Sequence of chain 1.D:
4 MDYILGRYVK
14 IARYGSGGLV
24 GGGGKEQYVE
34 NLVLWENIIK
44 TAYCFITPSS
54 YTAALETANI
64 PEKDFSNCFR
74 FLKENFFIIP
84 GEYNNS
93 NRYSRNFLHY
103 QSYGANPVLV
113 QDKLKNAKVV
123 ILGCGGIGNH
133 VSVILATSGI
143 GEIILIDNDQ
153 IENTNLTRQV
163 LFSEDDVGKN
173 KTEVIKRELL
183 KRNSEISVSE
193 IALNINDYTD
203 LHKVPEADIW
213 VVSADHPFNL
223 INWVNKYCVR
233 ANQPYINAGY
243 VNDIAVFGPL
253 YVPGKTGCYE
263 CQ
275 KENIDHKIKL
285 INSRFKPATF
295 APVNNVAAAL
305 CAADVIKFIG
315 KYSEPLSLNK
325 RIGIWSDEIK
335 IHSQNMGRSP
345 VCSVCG

Sequence of chain 1.C:
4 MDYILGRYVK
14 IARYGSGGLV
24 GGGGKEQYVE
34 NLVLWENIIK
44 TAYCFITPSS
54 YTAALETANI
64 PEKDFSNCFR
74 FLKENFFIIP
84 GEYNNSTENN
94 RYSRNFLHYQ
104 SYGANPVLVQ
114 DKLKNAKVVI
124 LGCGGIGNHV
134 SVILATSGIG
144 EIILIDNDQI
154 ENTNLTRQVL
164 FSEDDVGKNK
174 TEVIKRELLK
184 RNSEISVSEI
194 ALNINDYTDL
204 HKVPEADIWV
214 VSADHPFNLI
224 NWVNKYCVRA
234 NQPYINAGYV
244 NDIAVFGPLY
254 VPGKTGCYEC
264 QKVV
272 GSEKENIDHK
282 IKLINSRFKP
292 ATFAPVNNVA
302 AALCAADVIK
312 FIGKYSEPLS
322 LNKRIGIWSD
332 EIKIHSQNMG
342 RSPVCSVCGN

Binding-site contacts:
Ligand atom O contacts residue VAL243 of chain 1.C at 3.6 Å.
Ligand atom N contacts residue GLU29 of chain 1.D at 3.5 Å (salt-bridge).
Ligand atom O contacts residue LYS13 of chain 1.D at 3.3 Å (salt-bridge).
Ligand atom OD1 contacts residue ARG325 of chain 1.C at 2.7 Å (salt-bridge).
Ligand atom CZ contacts residue GLU29 of chain 1.D at 3.6 Å.
Ligand atom N contacts residue ARG325 of chain 1.C at 3.4 Å (salt-bridge).
Ligand atom CA contacts residue ARG325 of chain 1.C at 3.5 Å.
Ligand atom CD contacts residue GLU29 of chain 1.D at 3.1 Å.
Ligand atom N contacts residue ASP217 of chain 1.C at 3.1 Å (salt-bridge).
Ligand atom ND2 contacts residue GLY241 of chain 1.C at 3.6 Å (h-bond).
Ligand atom N contacts residue GLU29 of chain 1.D at 3.2 Å (salt-bridge).
Ligand atom CA contacts residue ASP217 of chain 1.C at 3.4 Å.
Ligand atom CB contacts residue PHE289 of chain 1.C at 3.6 Å (hydrophobic).
Ligand atom SE contacts residue GLY327 of chain 1.C at 3.6 Å.
Ligand atom CB contacts residue ASP217 of chain 1.C at 3.4 Å.
Ligand atom ND2 contacts residue ASN286 of chain 1.C at 2.8 Å (h-bond).
Ligand atom ND2 contacts residue ASN239 of chain 1.C at 3.3 Å (h-bond).
Ligand atom O contacts residue GLN338 of chain 1.C at 3.5 Å (h-bond).
Ligand atom OXT contacts residue PHE220 of chain 1.C at 3.5 Å (h-bond).
Ligand atom O contacts residue ARG325 of chain 1.C at 2.8 Å (salt-bridge).
Ligand atom O contacts residue HIS218 of chain 1.C at 2.9 Å (h-bond).
Ligand atom CB contacts residue PRO219 of chain 1.C at 3.6 Å (hydrophobic).
Ligand atom O contacts residue VAL267 of chain 1.C at 3.1 Å (h-bond).
Ligand atom CE contacts residue ARG325 of chain 1.C at 3.6 Å.
Ligand atom N contacts residue GLU29 of chain 1.D at 3.3 Å (salt-bridge).
Ligand atom O contacts residue ASP217 of chain 1.C at 3.4 Å.
Ligand atom CE contacts residue GLN338 of chain 1.C at 3.5 Å.
Ligand atom NH1 contacts residue GLU29 of chain 1.D at 2.8 Å (salt-bridge).
Ligand atom SE contacts residue HIS336 of chain 1.C at 3.6 Å.
Ligand atom CG2 contacts residue GLU29 of chain 1.D at 3.0 Å.
Ligand atom O contacts residue LYS13 of chain 1.D at 3.3 Å (salt-bridge).
Ligand atom CE contacts residue GLY327 of chain 1.C at 3.6 Å.
Ligand atom ND2 contacts residue PHE289 of chain 1.C at 3.5 Å.
Ligand atom OG1 contacts residue LYS13 of chain 1.D at 2.8 Å (salt-bridge).
Ligand atom NH2 contacts residue TYR31 of chain 1.D at 3.3 Å.
Ligand atom CG contacts residue ARG325 of chain 1.C at 3.6 Å.
Ligand atom OD1 contacts residue VAL248 of chain 1.C at 3.5 Å.
Ligand atom C contacts residue PHE220 of chain 1.C at 3.5 Å (hydrophobic).
Ligand atom OD1 contacts residue LYS13 of chain 1.D at 3.5 Å (salt-bridge).
Ligand atom O contacts residue ARG325 of chain 1.C at 3.1 Å (salt-bridge).

The protein below binds the small molecule below.
Small molecule (SMILES): C[Se]CC[C@H](N)C(=O)N[C@@H](CCCN=C(N)N)C(=O)N[C@H](C(=O)NCC(=O)N[C@@H](CC(N)=O)C(=O)N[C@@H](C)C(=O)N[C@@H](CC(N)=O)C(=O)O)[C@@H](C)O